Binding-site contacts:
Ligand atom O4 contacts residue TRP356 of chain 1.B at 3.5 Å.
Ligand atom O2 contacts residue ASN65 of chain 1.B at 3.0 Å (h-bond).
Ligand atom C2 contacts residue ASN65 of chain 1.B at 2.6 Å.
Ligand atom C3 contacts residue ASN382 of chain 2.A at 4.5 Å.
Ligand atom C7 contacts residue ASN65 of chain 1.B at 3.9 Å.
Ligand atom C3 contacts residue PHE385 of chain 2.A at 4.1 Å (hydrophobic).
Ligand atom O7 contacts residue ASN65 of chain 1.B at 3.8 Å.
Ligand atom C1 contacts residue TRP356 of chain 1.B at 3.5 Å (hydrophobic).
Ligand atom O3 contacts residue TRP356 of chain 1.B at 4.4 Å.
Ligand atom O6 contacts residue ASN65 of chain 1.B at 3.7 Å.
Ligand atom O2 contacts residue PHE385 of chain 2.A at 4.5 Å.
Ligand atom C1 contacts residue ASN65 of chain 1.B at 4.4 Å.
Ligand atom O5 contacts residue ASN65 of chain 1.B at 2.3 Å (h-bond).
Ligand atom C4 contacts residue TRP356 of chain 1.B at 3.9 Å (hydrophobic).
Ligand atom C2 contacts residue PHE385 of chain 2.A at 4.3 Å (hydrophobic).
Ligand atom C4 contacts residue ASN65 of chain 1.B at 4.3 Å.
Ligand atom C4 contacts residue ASN382 of chain 2.A at 4.4 Å.
Ligand atom C3 contacts residue TRP356 of chain 1.B at 3.9 Å (hydrophobic).
Ligand atom O3 contacts residue PHE385 of chain 2.A at 2.9 Å.
Ligand atom C5 contacts residue ASN65 of chain 1.B at 3.7 Å.
Ligand atom C5 contacts residue TRP356 of chain 1.B at 3.4 Å (hydrophobic).
Ligand atom C1 contacts residue ASN65 of chain 1.B at 1.5 Å.
Ligand atom C2 contacts residue ASN65 of chain 1.B at 3.9 Å.
Ligand atom O4 contacts residue PHE385 of chain 2.A at 4.0 Å.
Ligand atom C2 contacts residue TRP356 of chain 1.B at 4.3 Å (hydrophobic).
Ligand atom O5 contacts residue TRP356 of chain 1.B at 3.3 Å.
Ligand atom O7 contacts residue TRP356 of chain 1.B at 2.9 Å.
Ligand atom C7 contacts residue TRP356 of chain 1.B at 4.1 Å (hydrophobic).
Ligand atom C3 contacts residue ASN65 of chain 1.B at 3.9 Å.
Ligand atom O3 contacts residue ASN382 of chain 2.A at 3.4 Å (h-bond).
Ligand atom O4 contacts residue ASN382 of chain 2.A at 3.9 Å.
Ligand atom N2 contacts residue ASN65 of chain 1.B at 3.4 Å (h-bond).
Ligand atom C6 contacts residue ASN65 of chain 1.B at 4.1 Å.

This protein binds this small molecule.
Small molecule (SMILES): CC(=O)N[C@H]1[C@H](O[C@H]2[C@H](O)[C@@H](NC(C)=O)CO[C@@H]2CO[C@H]2O[C@@H](C)[C@@H](O)[C@@H](O)[C@@H]2O)O[C@H](CO)[C@@H](O[C@@H]2O[C@H](CO)[C@@H](O)[C@H](O)[C@@H]2O)[C@@H]1O

Sequence of chain 2.A:
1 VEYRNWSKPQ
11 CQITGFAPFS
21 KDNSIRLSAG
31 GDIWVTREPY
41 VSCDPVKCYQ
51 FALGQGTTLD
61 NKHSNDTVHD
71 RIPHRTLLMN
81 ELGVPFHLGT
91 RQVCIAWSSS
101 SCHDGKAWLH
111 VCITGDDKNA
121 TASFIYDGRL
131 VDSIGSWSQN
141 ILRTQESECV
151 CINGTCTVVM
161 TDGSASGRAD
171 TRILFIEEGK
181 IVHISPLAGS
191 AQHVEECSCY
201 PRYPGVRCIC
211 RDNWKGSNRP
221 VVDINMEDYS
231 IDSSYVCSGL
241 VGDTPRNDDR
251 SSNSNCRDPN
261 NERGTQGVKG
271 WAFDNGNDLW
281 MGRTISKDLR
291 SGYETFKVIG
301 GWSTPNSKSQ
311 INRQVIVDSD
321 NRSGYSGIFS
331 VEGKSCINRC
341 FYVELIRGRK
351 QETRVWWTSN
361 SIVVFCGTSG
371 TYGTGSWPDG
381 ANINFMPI

Sequence of chain 1.B:
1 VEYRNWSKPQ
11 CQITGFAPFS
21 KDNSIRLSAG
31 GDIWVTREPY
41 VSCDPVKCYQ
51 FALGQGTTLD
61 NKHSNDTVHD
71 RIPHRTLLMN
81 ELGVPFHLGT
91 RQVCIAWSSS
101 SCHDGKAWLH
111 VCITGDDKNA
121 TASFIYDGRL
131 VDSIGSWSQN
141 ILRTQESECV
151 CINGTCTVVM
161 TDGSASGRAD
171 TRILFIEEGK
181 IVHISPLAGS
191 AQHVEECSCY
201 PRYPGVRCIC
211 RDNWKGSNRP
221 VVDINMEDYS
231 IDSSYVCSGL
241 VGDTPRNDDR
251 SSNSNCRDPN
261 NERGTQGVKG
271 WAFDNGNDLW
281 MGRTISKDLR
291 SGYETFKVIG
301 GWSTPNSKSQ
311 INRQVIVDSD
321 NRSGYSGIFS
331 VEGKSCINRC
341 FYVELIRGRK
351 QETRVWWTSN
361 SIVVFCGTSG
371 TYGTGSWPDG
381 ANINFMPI